Sequence of chain 42.A:
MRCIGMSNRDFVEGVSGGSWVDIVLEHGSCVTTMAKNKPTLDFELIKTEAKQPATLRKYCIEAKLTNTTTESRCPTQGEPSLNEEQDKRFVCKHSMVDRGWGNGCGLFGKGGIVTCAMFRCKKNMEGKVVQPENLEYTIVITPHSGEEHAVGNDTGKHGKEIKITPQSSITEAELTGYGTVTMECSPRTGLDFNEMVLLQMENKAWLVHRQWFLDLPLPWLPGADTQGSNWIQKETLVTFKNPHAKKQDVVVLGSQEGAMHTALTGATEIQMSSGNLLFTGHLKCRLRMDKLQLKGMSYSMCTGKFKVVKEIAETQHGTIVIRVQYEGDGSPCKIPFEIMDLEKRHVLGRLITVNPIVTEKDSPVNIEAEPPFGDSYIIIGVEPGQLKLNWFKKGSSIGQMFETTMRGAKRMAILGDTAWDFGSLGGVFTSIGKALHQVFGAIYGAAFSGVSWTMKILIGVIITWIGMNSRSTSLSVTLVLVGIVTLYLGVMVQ

The small molecule below binds the protein below.
Small molecule (SMILES): CC(=O)N[C@@H]1[C@@H](O)[C@H](O)[C@@H](CO)O[C@H]1O

Binding-site contacts:
Ligand atom C8 contacts residue ASN67 of chain 42.A at 4.0 Å.
Ligand atom C8 contacts residue MET118 of chain 42.A at 3.8 Å (hydrophobic).
Ligand atom N2 contacts residue ASN67 of chain 42.A at 2.9 Å (h-bond).
Ligand atom C8 contacts residue PHE90 of chain 42.A at 4.0 Å (hydrophobic).
Ligand atom C7 contacts residue ASN67 of chain 42.A at 3.2 Å.
Ligand atom O5 contacts residue ASN67 of chain 42.A at 2.4 Å (h-bond).
Ligand atom C3 contacts residue ASN67 of chain 42.A at 3.8 Å.
Ligand atom C2 contacts residue ASN67 of chain 42.A at 2.5 Å.
Ligand atom C5 contacts residue ASN67 of chain 42.A at 3.7 Å.
Ligand atom C7 contacts residue MET118 of chain 42.A at 4.0 Å (hydrophobic).
Ligand atom C1 contacts residue ASN67 of chain 42.A at 1.4 Å.
Ligand atom O7 contacts residue ASN67 of chain 42.A at 3.0 Å (h-bond).
Ligand atom C4 contacts residue ASN67 of chain 42.A at 4.2 Å.
Ligand atom O7 contacts residue MET118 of chain 42.A at 3.5 Å.